Sequence of chain 1.C:
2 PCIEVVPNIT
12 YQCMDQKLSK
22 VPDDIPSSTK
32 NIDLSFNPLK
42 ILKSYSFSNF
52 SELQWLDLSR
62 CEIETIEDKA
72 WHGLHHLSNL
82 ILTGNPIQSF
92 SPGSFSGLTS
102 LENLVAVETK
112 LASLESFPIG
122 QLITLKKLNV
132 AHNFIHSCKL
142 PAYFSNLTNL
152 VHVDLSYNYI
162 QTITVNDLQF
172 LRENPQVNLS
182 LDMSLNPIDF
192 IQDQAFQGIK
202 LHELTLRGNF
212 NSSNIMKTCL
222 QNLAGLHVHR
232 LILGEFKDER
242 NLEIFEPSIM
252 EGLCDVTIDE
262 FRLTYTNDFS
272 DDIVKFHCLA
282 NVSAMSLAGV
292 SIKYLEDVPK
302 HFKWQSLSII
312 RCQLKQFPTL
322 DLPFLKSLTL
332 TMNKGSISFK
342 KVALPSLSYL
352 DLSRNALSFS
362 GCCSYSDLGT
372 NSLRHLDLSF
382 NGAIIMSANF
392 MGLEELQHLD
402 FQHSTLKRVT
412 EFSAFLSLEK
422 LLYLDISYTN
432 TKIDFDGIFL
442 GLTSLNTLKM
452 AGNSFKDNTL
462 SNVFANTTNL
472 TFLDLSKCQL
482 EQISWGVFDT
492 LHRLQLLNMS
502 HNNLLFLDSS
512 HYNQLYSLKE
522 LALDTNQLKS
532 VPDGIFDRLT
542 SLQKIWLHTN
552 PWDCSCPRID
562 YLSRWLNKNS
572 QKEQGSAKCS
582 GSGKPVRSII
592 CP

This protein binds this small molecule.
Small molecule (SMILES): CC(=O)N[C@H]1[C@H](O[C@H]2[C@H](O)[C@@H](NC(C)=O)CO[C@@H]2CO)O[C@H](CO)[C@@H](O)[C@@H]1O

Binding-site contacts:
Ligand atom C6 contacts residue ASN282 of chain 1.C at 4.2 Å.
Ligand atom C5 contacts residue ASN282 of chain 1.C at 3.3 Å.
Ligand atom O5 contacts residue ASN282 of chain 1.C at 2.3 Å (h-bond).
Ligand atom C4 contacts residue ASN282 of chain 1.C at 4.2 Å.
Ligand atom C3 contacts residue ASN282 of chain 1.C at 4.0 Å.
Ligand atom C1 contacts residue ASN282 of chain 1.C at 1.4 Å.
Ligand atom C2 contacts residue ASN282 of chain 1.C at 2.8 Å.
Ligand atom O6 contacts residue ASN282 of chain 1.C at 3.9 Å.
Ligand atom N2 contacts residue ASN282 of chain 1.C at 3.3 Å (h-bond).